This small molecule binds to this protein.
Small molecule (SMILES): CC(=O)N[C@@H]1[C@@H](O)[C@H](O)[C@@H](CO)O[C@H]1O

Binding-site contacts:
Ligand atom C5 contacts residue ASN282 of chain 1.C at 3.7 Å.
Ligand atom C1 contacts residue ASN282 of chain 1.C at 1.4 Å.
Ligand atom C3 contacts residue ASN282 of chain 1.C at 3.7 Å.
Ligand atom O7 contacts residue ASN282 of chain 1.C at 4.0 Å.
Ligand atom N2 contacts residue ASN280 of chain 1.C at 4.3 Å.
Ligand atom C7 contacts residue ASN280 of chain 1.C at 4.3 Å.
Ligand atom C4 contacts residue ASN282 of chain 1.C at 4.1 Å.
Ligand atom C8 contacts residue ASN280 of chain 1.C at 3.7 Å.
Ligand atom C7 contacts residue ASN282 of chain 1.C at 3.7 Å.
Ligand atom O5 contacts residue ASN282 of chain 1.C at 2.4 Å (h-bond).
Ligand atom N2 contacts residue ASN282 of chain 1.C at 2.9 Å (h-bond).
Ligand atom C2 contacts residue ASN282 of chain 1.C at 2.3 Å.

Sequence of chain 1.C:
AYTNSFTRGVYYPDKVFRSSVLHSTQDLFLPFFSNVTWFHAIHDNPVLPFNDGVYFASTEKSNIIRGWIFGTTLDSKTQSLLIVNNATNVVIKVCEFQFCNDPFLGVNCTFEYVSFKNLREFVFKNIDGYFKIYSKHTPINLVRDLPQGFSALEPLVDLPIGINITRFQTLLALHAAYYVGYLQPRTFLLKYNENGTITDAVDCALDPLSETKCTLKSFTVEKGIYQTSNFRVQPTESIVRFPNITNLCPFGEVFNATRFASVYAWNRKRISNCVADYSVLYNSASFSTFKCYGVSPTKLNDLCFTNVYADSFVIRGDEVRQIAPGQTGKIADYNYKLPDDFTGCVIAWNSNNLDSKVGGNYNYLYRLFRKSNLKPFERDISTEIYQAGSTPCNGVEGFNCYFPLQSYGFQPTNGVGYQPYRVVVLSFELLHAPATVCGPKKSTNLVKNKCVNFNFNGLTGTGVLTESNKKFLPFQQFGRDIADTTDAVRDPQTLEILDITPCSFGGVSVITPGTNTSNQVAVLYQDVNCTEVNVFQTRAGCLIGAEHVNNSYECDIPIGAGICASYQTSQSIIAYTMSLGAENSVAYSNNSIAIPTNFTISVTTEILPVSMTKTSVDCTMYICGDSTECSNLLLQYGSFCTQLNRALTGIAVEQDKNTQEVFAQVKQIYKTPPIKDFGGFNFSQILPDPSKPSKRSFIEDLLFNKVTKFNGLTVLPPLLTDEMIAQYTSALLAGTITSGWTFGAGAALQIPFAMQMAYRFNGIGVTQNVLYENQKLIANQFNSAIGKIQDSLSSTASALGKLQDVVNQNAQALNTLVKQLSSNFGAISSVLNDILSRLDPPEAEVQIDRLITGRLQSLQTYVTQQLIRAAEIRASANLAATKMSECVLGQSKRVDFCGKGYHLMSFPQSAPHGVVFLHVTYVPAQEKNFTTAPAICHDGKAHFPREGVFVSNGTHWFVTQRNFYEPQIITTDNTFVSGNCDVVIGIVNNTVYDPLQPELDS